Sequence of chain 1.A:
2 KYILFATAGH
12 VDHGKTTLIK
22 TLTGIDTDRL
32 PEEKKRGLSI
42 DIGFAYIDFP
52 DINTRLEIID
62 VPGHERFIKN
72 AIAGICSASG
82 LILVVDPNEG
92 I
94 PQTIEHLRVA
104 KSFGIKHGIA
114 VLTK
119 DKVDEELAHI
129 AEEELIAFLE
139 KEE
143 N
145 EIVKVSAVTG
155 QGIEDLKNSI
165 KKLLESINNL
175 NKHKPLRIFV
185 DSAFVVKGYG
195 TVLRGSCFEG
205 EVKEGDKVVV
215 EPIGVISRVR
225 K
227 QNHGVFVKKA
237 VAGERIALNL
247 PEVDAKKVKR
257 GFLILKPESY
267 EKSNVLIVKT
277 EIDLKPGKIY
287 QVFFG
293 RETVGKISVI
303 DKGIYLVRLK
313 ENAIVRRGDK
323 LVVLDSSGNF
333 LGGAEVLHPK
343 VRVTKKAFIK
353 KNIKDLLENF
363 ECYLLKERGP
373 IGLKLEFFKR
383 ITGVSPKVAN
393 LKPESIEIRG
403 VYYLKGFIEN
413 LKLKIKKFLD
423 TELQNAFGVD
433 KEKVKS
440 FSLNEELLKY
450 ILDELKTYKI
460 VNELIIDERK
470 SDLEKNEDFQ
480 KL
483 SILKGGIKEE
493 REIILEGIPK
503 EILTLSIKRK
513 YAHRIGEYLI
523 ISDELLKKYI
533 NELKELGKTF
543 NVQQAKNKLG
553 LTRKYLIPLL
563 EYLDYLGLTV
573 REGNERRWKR

The small molecule below binds the protein below.
Small molecule (SMILES): N[C@@H](CS)C(=O)O

Binding-site contacts:
Ligand atom SG contacts residue ARG198 of chain 1.A at 2.8 Å (salt-bridge).
Ligand atom SG contacts residue ARG241 of chain 1.A at 3.4 Å (salt-bridge).
Ligand atom CA contacts residue HIS229 of chain 1.A at 4.1 Å.
Ligand atom OXT contacts residue GLY230 of chain 1.A at 3.7 Å.
Ligand atom CB contacts residue ARG241 of chain 1.A at 3.8 Å.
Ligand atom SG contacts residue ARG30 of chain 1.A at 3.2 Å (salt-bridge).
Ligand atom C contacts residue HIS229 of chain 1.A at 4.0 Å.
Ligand atom O contacts residue GLY230 of chain 1.A at 3.9 Å.
Ligand atom N contacts residue HIS229 of chain 1.A at 3.1 Å (h-bond).
Ligand atom OXT contacts residue ARG198 of chain 1.A at 4.3 Å.
Ligand atom CB contacts residue ARG30 of chain 1.A at 3.9 Å.
Ligand atom C contacts residue GLY230 of chain 1.A at 4.2 Å.
Ligand atom O contacts residue HIS229 of chain 1.A at 3.6 Å.
Ligand atom OXT contacts residue HIS229 of chain 1.A at 4.1 Å.
Ligand atom N contacts residue ARG241 of chain 1.A at 3.0 Å (salt-bridge).
Ligand atom CA contacts residue ARG198 of chain 1.A at 3.8 Å.
Ligand atom CA contacts residue ARG241 of chain 1.A at 3.2 Å.
Ligand atom CB contacts residue ARG198 of chain 1.A at 3.4 Å.
Ligand atom N contacts residue PHE45 of chain 1.A at 4.2 Å.